This protein binds this small molecule.
Small molecule (SMILES): O=C(O)[C@H]1O[C@H](O[P](=O)(O)O[P](=O)(O)OC[C@H]2O[C@@H](n3ccc(=O)[nH]c3=O)[C@H](O)[C@@H]2O)[C@H](O)[C@@H](O)[C@@H]1O

Binding-site contacts:
Ligand atom O'P contacts residue ASN216 of chain 1.A at 2.9 Å (h-bond).
Ligand atom O1A contacts residue UGA1 of chain 1.J at 2.6 Å (h-bond).
Ligand atom O4 contacts residue PHE257 of chain 1.A at 3.3 Å.
Ligand atom O4 contacts residue LEU258 of chain 1.A at 3.5 Å (h-bond).
Ligand atom O2A contacts residue PHE269 of chain 1.A at 3.4 Å.
Ligand atom C4' contacts residue LEU158 of chain 1.A at 3.4 Å (hydrophobic).
Ligand atom O2A contacts residue PHE257 of chain 1.A at 3.3 Å.
Ligand atom C3' contacts residue PHE157 of chain 1.A at 3.4 Å (hydrophobic).
Ligand atom O'Q contacts residue CYS268 of chain 1.A at 3.5 Å (h-bond).
Ligand atom O2B contacts residue GLU160 of chain 1.A at 2.8 Å (salt-bridge).
Ligand atom O'P contacts residue LYS212 of chain 1.A at 2.8 Å (salt-bridge).
Ligand atom O4' contacts residue LYS212 of chain 1.A at 3.0 Å (salt-bridge).
Ligand atom O3' contacts residue ARG252 of chain 1.B at 3.0 Å (salt-bridge).
Ligand atom C2D contacts residue UGA1 of chain 1.J at 3.2 Å.
Ligand atom O'P contacts residue CYS268 of chain 1.A at 3.5 Å.
Ligand atom O2 contacts residue ARG419 of chain 1.A at 3.1 Å (salt-bridge).
Ligand atom O2' contacts residue ARG252 of chain 1.B at 2.8 Å (salt-bridge).
Ligand atom O5D contacts residue UGA1 of chain 1.J at 3.2 Å (h-bond).
Ligand atom C5 contacts residue UGA1 of chain 1.J at 3.2 Å.
Ligand atom N3 contacts residue UGA1 of chain 1.J at 3.3 Å (h-bond).
Ligand atom C6' contacts residue LYS212 of chain 1.A at 3.5 Å.
Ligand atom O4 contacts residue TYR259 of chain 1.A at 2.9 Å (h-bond).
Ligand atom O3A contacts residue LYS329 of chain 1.A at 3.5 Å.
Ligand atom C5' contacts residue LEU158 of chain 1.A at 3.5 Å (hydrophobic).
Ligand atom C4' contacts residue LYS212 of chain 1.A at 3.3 Å.
Ligand atom O3D contacts residue GLY265 of chain 1.A at 3.0 Å (h-bond).
Ligand atom O4' contacts residue LEU158 of chain 1.A at 2.7 Å (h-bond).
Ligand atom N3 contacts residue TYR259 of chain 1.A at 2.9 Å (h-bond).
Ligand atom C3' contacts residue LEU158 of chain 1.A at 3.4 Å (hydrophobic).
Ligand atom O4D contacts residue TYR264 of chain 1.A at 3.2 Å.
Ligand atom C2 contacts residue UGA1 of chain 1.J at 3.4 Å.
Ligand atom O1A contacts residue PHE257 of chain 1.A at 3.5 Å.
Ligand atom O3' contacts residue PHE157 of chain 1.A at 2.7 Å (h-bond).
Ligand atom O2D contacts residue UGA1 of chain 1.J at 3.1 Å (h-bond).
Ligand atom C4D contacts residue GLY265 of chain 1.A at 3.5 Å.
Ligand atom O3D contacts residue PHE328 of chain 1.A at 2.8 Å (h-bond).
Ligand atom O4' contacts residue PHE157 of chain 1.A at 3.1 Å.
Ligand atom C1' contacts residue PHE269 of chain 1.A at 3.5 Å (hydrophobic).
Ligand atom C6 contacts residue UGA1 of chain 1.J at 3.4 Å.
Ligand atom O1A contacts residue LYS329 of chain 1.A at 2.7 Å (salt-bridge).

Sequence of chain 1.B:
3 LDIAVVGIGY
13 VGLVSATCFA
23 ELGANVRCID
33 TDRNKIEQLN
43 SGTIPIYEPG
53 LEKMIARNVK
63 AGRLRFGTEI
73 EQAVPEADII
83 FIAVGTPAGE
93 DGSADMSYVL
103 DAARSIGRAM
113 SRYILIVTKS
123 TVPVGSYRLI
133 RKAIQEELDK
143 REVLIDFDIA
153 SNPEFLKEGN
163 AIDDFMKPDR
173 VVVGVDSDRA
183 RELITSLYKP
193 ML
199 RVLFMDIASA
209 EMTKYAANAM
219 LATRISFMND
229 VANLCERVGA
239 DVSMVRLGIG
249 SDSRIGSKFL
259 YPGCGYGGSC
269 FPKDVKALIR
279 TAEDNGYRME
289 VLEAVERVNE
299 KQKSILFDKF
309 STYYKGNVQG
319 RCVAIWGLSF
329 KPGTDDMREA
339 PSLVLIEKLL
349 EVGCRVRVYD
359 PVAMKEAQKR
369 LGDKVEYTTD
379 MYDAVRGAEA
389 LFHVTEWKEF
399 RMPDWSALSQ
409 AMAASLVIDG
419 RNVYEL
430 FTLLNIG

Sequence of chain 1.A:
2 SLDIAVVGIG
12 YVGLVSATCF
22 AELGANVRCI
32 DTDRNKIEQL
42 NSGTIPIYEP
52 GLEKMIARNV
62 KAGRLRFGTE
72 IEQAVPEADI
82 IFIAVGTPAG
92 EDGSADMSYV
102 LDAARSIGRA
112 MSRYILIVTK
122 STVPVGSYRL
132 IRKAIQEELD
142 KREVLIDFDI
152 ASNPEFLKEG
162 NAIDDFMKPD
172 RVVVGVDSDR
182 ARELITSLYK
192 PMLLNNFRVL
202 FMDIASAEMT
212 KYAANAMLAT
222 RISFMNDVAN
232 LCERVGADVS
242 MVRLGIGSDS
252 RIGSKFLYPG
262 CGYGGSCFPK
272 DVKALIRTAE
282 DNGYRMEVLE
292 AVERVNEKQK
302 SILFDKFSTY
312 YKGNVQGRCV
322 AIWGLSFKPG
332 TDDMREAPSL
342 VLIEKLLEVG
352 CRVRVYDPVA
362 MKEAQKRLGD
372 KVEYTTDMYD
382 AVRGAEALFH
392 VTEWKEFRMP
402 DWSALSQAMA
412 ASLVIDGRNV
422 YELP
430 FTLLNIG